Binding-site contacts:
Ligand atom C03 contacts residue SER52 of chain 1.N at 3.4 Å.
Ligand atom C05 contacts residue LEU48 of chain 1.N at 4.1 Å (hydrophobic).
Ligand atom C07 contacts residue GLU26 of chain 1.H at 3.4 Å.
Ligand atom C04 contacts residue ARG22 of chain 1.H at 3.9 Å.
Ligand atom O27 contacts residue PHE49 of chain 1.N at 3.8 Å.
Ligand atom C06 contacts residue ILE28 of chain 1.H at 4.0 Å (hydrophobic).
Ligand atom C03 contacts residue ARG22 of chain 1.H at 3.5 Å.
Ligand atom F22 contacts residue VAL92 of chain 1.H at 3.1 Å.
Ligand atom C02 contacts residue PHE49 of chain 1.N at 3.6 Å (hydrophobic).
Ligand atom C02 contacts residue LEU48 of chain 1.N at 4.0 Å (hydrophobic).
Ligand atom C16 contacts residue LEU48 of chain 1.N at 4.1 Å (hydrophobic).
Ligand atom O24 contacts residue GLN51 of chain 1.N at 3.9 Å.
Ligand atom O27 contacts residue LEU48 of chain 1.N at 3.6 Å.
Ligand atom C15 contacts residue TYR82 of chain 1.N at 4.0 Å (hydrophobic).
Ligand atom C04 contacts residue SER52 of chain 1.N at 3.4 Å.
Ligand atom O27 contacts residue LEU23 of chain 1.H at 3.4 Å.
Ligand atom C15 contacts residue TRP90 of chain 1.H at 4.0 Å (hydrophobic).
Ligand atom C21 contacts residue LEU48 of chain 1.N at 4.0 Å (hydrophobic).
Ligand atom O25 contacts residue PHE49 of chain 1.N at 3.2 Å.
Ligand atom C19 contacts residue VAL92 of chain 1.H at 3.8 Å (hydrophobic).
Ligand atom O24 contacts residue LEU48 of chain 1.N at 3.9 Å.
Ligand atom O27 contacts residue ALA45 of chain 1.N at 3.7 Å.
Ligand atom CL1 contacts residue TYR82 of chain 1.N at 3.2 Å.
Ligand atom C26 contacts residue LEU23 of chain 1.H at 3.6 Å (hydrophobic).
Ligand atom C26 contacts residue ALA45 of chain 1.N at 3.5 Å (hydrophobic).
Ligand atom C03 contacts residue PHE49 of chain 1.N at 4.0 Å (hydrophobic).
Ligand atom C17 contacts residue LEU48 of chain 1.N at 4.1 Å (hydrophobic).
Ligand atom C26 contacts residue PHE49 of chain 1.N at 3.8 Å (hydrophobic).
Ligand atom C04 contacts residue GLU26 of chain 1.H at 3.4 Å.
Ligand atom C05 contacts residue GLU26 of chain 1.H at 3.7 Å.
Ligand atom C06 contacts residue LEU48 of chain 1.N at 3.9 Å (hydrophobic).
Ligand atom C10 contacts residue LEU48 of chain 1.N at 4.1 Å (hydrophobic).
Ligand atom C01 contacts residue PHE49 of chain 1.N at 3.9 Å (hydrophobic).
Ligand atom C21 contacts residue TRP90 of chain 1.H at 3.9 Å (hydrophobic).
Ligand atom C03 contacts residue GLU26 of chain 1.H at 3.7 Å.
Ligand atom C18 contacts residue LEU48 of chain 1.N at 4.0 Å (hydrophobic).
Ligand atom O14 contacts residue LEU48 of chain 1.N at 3.8 Å.
Ligand atom F22 contacts residue ILE44 of chain 1.N at 3.7 Å.
Ligand atom O25 contacts residue ARG22 of chain 1.H at 3.5 Å.
Ligand atom C01 contacts residue LEU48 of chain 1.N at 3.9 Å (hydrophobic).

Sequence of chain 1.N:
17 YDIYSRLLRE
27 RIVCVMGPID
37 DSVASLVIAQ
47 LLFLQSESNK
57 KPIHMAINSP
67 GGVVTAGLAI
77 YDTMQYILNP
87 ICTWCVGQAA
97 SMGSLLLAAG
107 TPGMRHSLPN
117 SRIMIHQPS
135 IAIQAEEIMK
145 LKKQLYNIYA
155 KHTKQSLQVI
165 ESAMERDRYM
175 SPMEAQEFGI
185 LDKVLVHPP

Sequence of chain 1.H:
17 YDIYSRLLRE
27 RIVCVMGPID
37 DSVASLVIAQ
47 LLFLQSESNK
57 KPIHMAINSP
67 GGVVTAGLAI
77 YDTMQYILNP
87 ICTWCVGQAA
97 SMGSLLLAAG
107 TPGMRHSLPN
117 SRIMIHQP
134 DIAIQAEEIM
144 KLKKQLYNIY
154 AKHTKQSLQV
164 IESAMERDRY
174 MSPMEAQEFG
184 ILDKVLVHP

A protein and the small-molecule ligand that binds it are described below.
Small molecule (SMILES): O=C(NCc1ccc2c(c1)OCO2)c1nnc(Cc2ccc(F)cc2Cl)o1